Binding-site contacts:
Ligand atom N7 contacts residue PRO218 of chain 43.A at 4.0 Å.
Ligand atom C6 contacts residue SER430 of chain 43.A at 4.2 Å.
Ligand atom N9 contacts residue GLY437 of chain 43.A at 3.3 Å (h-bond).
Ligand atom O2P contacts residue HIS426 of chain 43.A at 3.6 Å.
Ligand atom C8 contacts residue PRO429 of chain 43.A at 4.3 Å (hydrophobic).
Ligand atom C6 contacts residue PRO218 of chain 43.A at 4.2 Å (hydrophobic).
Ligand atom C3' contacts residue GLU215 of chain 43.A at 3.3 Å.
Ligand atom O5' contacts residue LYS439 of chain 43.A at 3.8 Å.
Ligand atom O1P contacts residue HIS426 of chain 43.A at 2.7 Å (h-bond).
Ligand atom P contacts residue HIS426 of chain 43.A at 3.9 Å.
Ligand atom N6 contacts residue ASP407 of chain 43.A at 3.6 Å (salt-bridge).
Ligand atom C2' contacts residue GLU215 of chain 43.A at 3.6 Å.
Ligand atom N7 contacts residue PRO429 of chain 43.A at 4.3 Å.
Ligand atom O3' contacts residue LYS439 of chain 43.A at 3.5 Å.
Ligand atom O1P contacts residue LYS439 of chain 43.A at 2.6 Å.
Ligand atom C2' contacts residue GLY437 of chain 43.A at 2.8 Å.
Ligand atom O3P contacts residue LYS439 of chain 43.A at 2.9 Å.
Ligand atom C8 contacts residue VAL217 of chain 43.A at 3.5 Å (hydrophobic).
Ligand atom N1 contacts residue HIS428 of chain 43.A at 3.3 Å.
Ligand atom N9 contacts residue PRO429 of chain 43.A at 4.3 Å.
Ligand atom C2' contacts residue ASP216 of chain 43.A at 4.3 Å.
Ligand atom N7 contacts residue VAL217 of chain 43.A at 3.7 Å.
Ligand atom O3' contacts residue ILE420 of chain 43.A at 4.2 Å.
Ligand atom C5 contacts residue PRO218 of chain 43.A at 4.0 Å (hydrophobic).
Ligand atom N9 contacts residue PRO218 of chain 43.A at 4.2 Å.
Ligand atom O3' contacts residue GLY437 of chain 43.A at 3.9 Å.
Ligand atom C1' contacts residue GLY437 of chain 43.A at 3.3 Å.
Ligand atom C2 contacts residue HIS428 of chain 43.A at 3.8 Å.
Ligand atom N6 contacts residue SER430 of chain 43.A at 3.7 Å.
Ligand atom N9 contacts residue VAL217 of chain 43.A at 4.4 Å.
Ligand atom C3' contacts residue GLY437 of chain 43.A at 3.9 Å.
Ligand atom O3' contacts residue GLU215 of chain 43.A at 3.5 Å (salt-bridge).
Ligand atom N6 contacts residue HIS428 of chain 43.A at 4.0 Å.
Ligand atom P contacts residue LYS439 of chain 43.A at 3.3 Å.
Ligand atom N7 contacts residue GLY437 of chain 43.A at 3.5 Å (h-bond).
Ligand atom C8 contacts residue PRO218 of chain 43.A at 4.2 Å (hydrophobic).
Ligand atom C4 contacts residue PRO218 of chain 43.A at 4.1 Å (hydrophobic).
Ligand atom C6 contacts residue HIS428 of chain 43.A at 4.2 Å.
Ligand atom C8 contacts residue GLY437 of chain 43.A at 2.8 Å.
Ligand atom N3 contacts residue PRO429 of chain 43.A at 4.4 Å.

Sequence of chain 43.A:
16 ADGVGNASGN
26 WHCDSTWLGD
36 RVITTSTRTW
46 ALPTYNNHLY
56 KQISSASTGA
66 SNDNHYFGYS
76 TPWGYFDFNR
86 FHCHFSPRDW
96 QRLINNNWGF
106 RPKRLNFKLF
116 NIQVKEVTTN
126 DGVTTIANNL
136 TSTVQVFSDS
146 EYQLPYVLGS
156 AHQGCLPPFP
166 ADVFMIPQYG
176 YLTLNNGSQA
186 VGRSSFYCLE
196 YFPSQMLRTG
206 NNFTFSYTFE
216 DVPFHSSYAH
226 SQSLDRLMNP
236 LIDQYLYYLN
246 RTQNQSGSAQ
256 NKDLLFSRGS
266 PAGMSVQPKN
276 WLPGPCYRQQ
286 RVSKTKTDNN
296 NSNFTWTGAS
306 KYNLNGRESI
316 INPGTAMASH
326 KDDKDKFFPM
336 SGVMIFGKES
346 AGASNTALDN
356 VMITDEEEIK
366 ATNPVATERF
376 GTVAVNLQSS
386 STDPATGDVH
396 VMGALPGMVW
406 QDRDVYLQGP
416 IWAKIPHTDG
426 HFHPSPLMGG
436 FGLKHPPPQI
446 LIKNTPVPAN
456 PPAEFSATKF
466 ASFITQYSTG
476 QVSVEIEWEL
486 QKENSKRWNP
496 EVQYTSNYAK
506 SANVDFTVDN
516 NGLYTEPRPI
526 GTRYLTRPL

This protein binds this small molecule.
Small molecule (SMILES): Nc1ncnc2c1ncn2[C@@H]1C[C@@H](O)[C@@H](COP(=O)(O)O)O1